Binding-site contacts:
Ligand atom OP1 contacts residue SER109 of chain 1.C at 3.2 Å (h-bond).
Ligand atom N2 contacts residue DC1 of chain 1.A at 2.9 Å (h-bond).
Ligand atom O4 contacts residue DA7 of chain 1.A at 3.1 Å (h-bond).
Ligand atom N6 contacts residue DT3 of chain 1.A at 3.4 Å (h-bond).
Ligand atom N3 contacts residue DA7 of chain 1.A at 3.0 Å (h-bond).
Ligand atom O2 contacts residue DA2 of chain 1.A at 3.3 Å (h-bond).
Ligand atom O2 contacts residue DG6 of chain 1.A at 2.5 Å (h-bond).
Ligand atom OP1 contacts residue GLY107 of chain 1.C at 3.2 Å.
Ligand atom N1 contacts residue DT4 of chain 1.A at 2.3 Å (h-bond).
Ligand atom N6 contacts residue DA2 of chain 1.A at 3.4 Å (h-bond).
Ligand atom O4 contacts residue DA2 of chain 1.A at 2.5 Å (h-bond).
Ligand atom C2 contacts residue DT3 of chain 1.A at 3.2 Å.
Ligand atom N3 contacts residue DG6 of chain 1.A at 2.4 Å (h-bond).
Ligand atom N6 contacts residue DT4 of chain 1.A at 2.9 Å (h-bond).
Ligand atom OP1 contacts residue ARG254 of chain 1.C at 2.9 Å (salt-bridge).
Ligand atom N4 contacts residue DG6 of chain 1.A at 2.9 Å (h-bond).
Ligand atom O3' contacts residue ARG258 of chain 1.C at 3.4 Å (salt-bridge).
Ligand atom C4 contacts residue DG6 of chain 1.A at 3.1 Å.
Ligand atom OP1 contacts residue ILE106 of chain 1.C at 2.6 Å (h-bond).
Ligand atom C6 contacts residue DT4 of chain 1.A at 3.4 Å.
Ligand atom O2 contacts residue DA5 of chain 1.A at 2.9 Å.
Ligand atom C2 contacts residue DT4 of chain 1.A at 2.8 Å.
Ligand atom N3 contacts residue DA2 of chain 1.A at 2.5 Å (h-bond).
Ligand atom C2 contacts residue DG6 of chain 1.A at 3.1 Å.
Ligand atom N1 contacts residue DC1 of chain 1.A at 3.4 Å (h-bond).
Ligand atom OP1 contacts residue GLY105 of chain 1.C at 3.3 Å (h-bond).
Ligand atom C4 contacts residue DA5 of chain 1.A at 3.0 Å.
Ligand atom OP1 contacts residue NA1 of chain 1.D at 2.2 Å (h-bond).
Ligand atom P contacts residue ILE106 of chain 1.C at 3.5 Å.
Ligand atom N1 contacts residue DT3 of chain 1.A at 3.0 Å (h-bond).
Ligand atom O5' contacts residue GLY107 of chain 1.C at 2.9 Å.
Ligand atom N3 contacts residue DA5 of chain 1.A at 2.3 Å (h-bond).
Ligand atom C2 contacts residue DA5 of chain 1.A at 3.2 Å.
Ligand atom C2 contacts residue DA2 of chain 1.A at 3.4 Å.
Ligand atom C4 contacts residue DA2 of chain 1.A at 3.3 Å.
Ligand atom C2 contacts residue DA7 of chain 1.A at 3.4 Å.
Ligand atom OP2 contacts residue SER109 of chain 1.C at 2.9 Å (h-bond).
Ligand atom OP1 contacts residue ALA110 of chain 1.C at 2.4 Å (h-bond).
Ligand atom O2 contacts residue DA7 of chain 1.A at 3.1 Å (h-bond).
Ligand atom O4 contacts residue DA5 of chain 1.A at 2.8 Å (h-bond).

Sequence of chain 1.C:
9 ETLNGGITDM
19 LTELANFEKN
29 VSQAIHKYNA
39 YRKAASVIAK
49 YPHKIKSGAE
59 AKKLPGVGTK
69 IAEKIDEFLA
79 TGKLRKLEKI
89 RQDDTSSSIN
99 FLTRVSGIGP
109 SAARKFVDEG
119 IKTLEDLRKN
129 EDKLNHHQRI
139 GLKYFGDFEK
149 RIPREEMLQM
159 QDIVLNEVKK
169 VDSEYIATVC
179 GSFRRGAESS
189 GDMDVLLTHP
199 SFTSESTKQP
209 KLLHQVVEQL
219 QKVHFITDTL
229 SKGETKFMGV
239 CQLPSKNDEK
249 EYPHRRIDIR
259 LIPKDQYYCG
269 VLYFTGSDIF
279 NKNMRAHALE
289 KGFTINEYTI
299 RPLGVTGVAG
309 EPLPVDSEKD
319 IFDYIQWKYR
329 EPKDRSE

The small molecule below binds the protein below.
Small molecule (SMILES): Cc1cn([C@H]2C[C@H](O[P](=O)(O)OC[C@H]3O[C@@H](n4cnc5c(N)ncnc54)C[C@@H]3O[P](=O)(O)OC[C@H]3O[C@@H](n4cnc5c(N)ncnc54)C[C@@H]3O[P](=O)(O)OC[C@H]3O[C@@H](n4cc(C)c(=O)[nH]c4=O)C[C@@H]3O[P](=O)(O)OC[C@H]3O[C@@H](n4cnc5c(=O)nc(N)[nH]c54)C[C@@H]3O)[C@@H](CO[P](=O)(O)O[C@H]3C[C@H](n4ccc(N)nc4=O)O[C@@H]3CO[P](=O)(O)O[C@H]3C[C@]4(O[C@@H]3COP(=O)(O)O)c3c(C)c(=O)[nH]c(=O)n34)O2)c(=O)[nH]c1=O